The protein below binds the small molecule below.
Small molecule (SMILES): COc1ccc2cc(-c3c(-c4ccncc4)nc(-c4ccc(S(C)(=O)=O)cc4C)n3C)ccc2c1

Binding-site contacts:
Ligand atom CAB contacts residue LEU27 of chain 1.A at 3.6 Å (hydrophobic).
Ligand atom CAK contacts residue LYS50 of chain 1.A at 3.3 Å.
Ligand atom CAL contacts residue ALA102 of chain 1.A at 3.8 Å (hydrophobic).
Ligand atom CAK contacts residue ILE95 of chain 1.A at 3.9 Å (hydrophobic).
Ligand atom CAI contacts residue ALA48 of chain 1.A at 3.8 Å (hydrophobic).
Ligand atom CAX contacts residue ILE95 of chain 1.A at 3.4 Å (hydrophobic).
Ligand atom SBI contacts residue ALA105 of chain 1.A at 3.9 Å.
Ligand atom CAO contacts residue LYS50 of chain 1.A at 4.0 Å.
Ligand atom CAD contacts residue ALA105 of chain 1.A at 3.2 Å (hydrophobic).
Ligand atom CAO contacts residue ALA49 of chain 1.A at 3.9 Å (hydrophobic).
Ligand atom CAL contacts residue ASP104 of chain 1.A at 3.3 Å.
Ligand atom OAE contacts residue ALA105 of chain 1.A at 3.9 Å.
Ligand atom OAV contacts residue ILE95 of chain 1.A at 3.3 Å.
Ligand atom CAN contacts residue ALA102 of chain 1.A at 3.4 Å (hydrophobic).
Ligand atom CAN contacts residue GLY146 of chain 1.A at 3.9 Å.
Ligand atom CAS contacts residue VAL35 of chain 1.A at 3.7 Å (hydrophobic).
Ligand atom OAE contacts residue ASP104 of chain 1.A at 2.9 Å (salt-bridge).
Ligand atom CAH contacts residue CYS98 of chain 1.A at 3.4 Å (hydrophobic).
Ligand atom CBF contacts residue PHE161 of chain 1.A at 3.5 Å (hydrophobic).
Ligand atom CAP contacts residue PHE161 of chain 1.A at 3.5 Å (hydrophobic).
Ligand atom CAK contacts residue ALA49 of chain 1.A at 3.9 Å (hydrophobic).
Ligand atom NAT contacts residue PHE97 of chain 1.A at 3.8 Å.
Ligand atom CAG contacts residue ALA48 of chain 1.A at 3.4 Å (hydrophobic).
Ligand atom CAO contacts residue ALA48 of chain 1.A at 3.8 Å (hydrophobic).
Ligand atom CAR contacts residue ILE95 of chain 1.A at 3.8 Å (hydrophobic).
Ligand atom CAI contacts residue LEU149 of chain 1.A at 3.7 Å (hydrophobic).
Ligand atom CAG contacts residue GLU96 of chain 1.A at 3.7 Å.
Ligand atom CBG contacts residue PHE161 of chain 1.A at 3.9 Å (hydrophobic).
Ligand atom CAG contacts residue CYS98 of chain 1.A at 3.8 Å (hydrophobic).
Ligand atom CAG contacts residue LEU149 of chain 1.A at 3.8 Å (hydrophobic).
Ligand atom CAR contacts residue PHE161 of chain 1.A at 3.8 Å (hydrophobic).
Ligand atom CAP contacts residue ALA159 of chain 1.A at 3.9 Å (hydrophobic).
Ligand atom NAT contacts residue CYS98 of chain 1.A at 3.0 Å (h-bond).
Ligand atom NAT contacts residue ALA48 of chain 1.A at 3.9 Å.
Ligand atom CAX contacts residue LYS50 of chain 1.A at 3.8 Å.
Ligand atom CBA contacts residue ALA105 of chain 1.A at 4.0 Å (hydrophobic).
Ligand atom CAA contacts residue ILE93 of chain 1.A at 3.8 Å (hydrophobic).
Ligand atom CAK contacts residue ALA48 of chain 1.A at 3.8 Å (hydrophobic).
Ligand atom CAK contacts residue ILE93 of chain 1.A at 3.8 Å (hydrophobic).
Ligand atom OAV contacts residue ILE93 of chain 1.A at 3.6 Å.

Sequence of chain 1.A:
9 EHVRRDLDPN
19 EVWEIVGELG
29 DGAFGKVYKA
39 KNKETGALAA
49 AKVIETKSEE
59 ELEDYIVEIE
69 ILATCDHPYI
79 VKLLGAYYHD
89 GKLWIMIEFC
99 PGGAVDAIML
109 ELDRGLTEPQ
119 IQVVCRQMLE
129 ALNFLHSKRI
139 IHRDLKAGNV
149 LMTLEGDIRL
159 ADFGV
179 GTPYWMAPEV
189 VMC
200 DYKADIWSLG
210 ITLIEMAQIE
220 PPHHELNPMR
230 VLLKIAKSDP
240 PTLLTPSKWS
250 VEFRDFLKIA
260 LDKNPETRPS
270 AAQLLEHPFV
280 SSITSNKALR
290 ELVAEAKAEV